Binding-site contacts:
Ligand atom C1 contacts residue MET114 of chain 1.B at 3.9 Å (hydrophobic).
Ligand atom C13 contacts residue MET78 of chain 1.B at 3.9 Å (hydrophobic).
Ligand atom C21 contacts residue LEU280 of chain 1.B at 3.8 Å (hydrophobic).
Ligand atom C16 contacts residue PHE362 of chain 1.B at 3.5 Å (hydrophobic).
Ligand atom O11 contacts residue ALA281 of chain 1.B at 3.3 Å.
Ligand atom O5 contacts residue PHE362 of chain 1.B at 3.4 Å.
Ligand atom O10 contacts residue ILE85 of chain 1.B at 3.1 Å.
Ligand atom C18 contacts residue PHE362 of chain 1.B at 4.0 Å (hydrophobic).
Ligand atom O10 contacts residue PHE362 of chain 1.B at 3.6 Å.
Ligand atom O4 contacts residue ARG92 of chain 1.B at 3.9 Å.
Ligand atom C24 contacts residue PHE362 of chain 1.B at 3.5 Å (hydrophobic).
Ligand atom C19 contacts residue PHE362 of chain 1.B at 3.8 Å (hydrophobic).
Ligand atom O5 contacts residue THR110 of chain 1.B at 2.7 Å (h-bond).
Ligand atom C12 contacts residue PHE111 of chain 1.B at 3.9 Å (hydrophobic).
Ligand atom C8 contacts residue THR110 of chain 1.B at 3.7 Å.
Ligand atom C15 contacts residue PHE21 of chain 1.B at 3.9 Å (hydrophobic).
Ligand atom C18 contacts residue ILE85 of chain 1.B at 3.7 Å (hydrophobic).
Ligand atom O1 contacts residue GLY113 of chain 1.B at 3.6 Å.
Ligand atom C11 contacts residue PHE111 of chain 1.B at 3.8 Å (hydrophobic).
Ligand atom O11 contacts residue ALA86 of chain 1.B at 3.4 Å.
Ligand atom O9 contacts residue PHE21 of chain 1.B at 3.9 Å.
Ligand atom O5 contacts residue ARG92 of chain 1.B at 4.0 Å.
Ligand atom C22 contacts residue ALA86 of chain 1.B at 3.7 Å (hydrophobic).
Ligand atom C23 contacts residue PHE362 of chain 1.B at 3.9 Å (hydrophobic).
Ligand atom C23 contacts residue ALA89 of chain 1.B at 3.9 Å (hydrophobic).
Ligand atom C1 contacts residue GLY113 of chain 1.B at 3.6 Å.
Ligand atom C11 contacts residue MET114 of chain 1.B at 4.0 Å (hydrophobic).
Ligand atom C7 contacts residue ARG92 of chain 1.B at 3.9 Å.
Ligand atom C17 contacts residue PHE362 of chain 1.B at 3.7 Å (hydrophobic).
Ligand atom C10 contacts residue THR110 of chain 1.B at 4.0 Å.
Ligand atom C17 contacts residue ILE85 of chain 1.B at 3.7 Å (hydrophobic).
Ligand atom C15 contacts residue ILE82 of chain 1.B at 4.0 Å (hydrophobic).
Ligand atom O8 contacts residue MET114 of chain 1.B at 3.2 Å.
Ligand atom O6 contacts residue THR110 of chain 1.B at 3.3 Å (h-bond).
Ligand atom O14 contacts residue ILE85 of chain 1.B at 3.4 Å.
Ligand atom O9 contacts residue LEU142 of chain 1.B at 3.7 Å.
Ligand atom C8 contacts residue ARG92 of chain 1.B at 3.7 Å.
Ligand atom C23 contacts residue ALA86 of chain 1.B at 3.6 Å (hydrophobic).
Ligand atom C12 contacts residue MET114 of chain 1.B at 4.0 Å (hydrophobic).
Ligand atom O8 contacts residue PHE111 of chain 1.B at 3.6 Å.

A protein and the small-molecule ligand that binds it are described below.
Small molecule (SMILES): C[C@@H]1O[C@@H](O[C@H]2[C@H](Oc3cc(O)c4c(c3)O[C@H](c3ccc(O)cc3)CC4=O)O[C@H](CO)[C@@H](O)[C@@H]2O)[C@H](O)[C@H](O)[C@H]1O

Sequence of chain 1.B:
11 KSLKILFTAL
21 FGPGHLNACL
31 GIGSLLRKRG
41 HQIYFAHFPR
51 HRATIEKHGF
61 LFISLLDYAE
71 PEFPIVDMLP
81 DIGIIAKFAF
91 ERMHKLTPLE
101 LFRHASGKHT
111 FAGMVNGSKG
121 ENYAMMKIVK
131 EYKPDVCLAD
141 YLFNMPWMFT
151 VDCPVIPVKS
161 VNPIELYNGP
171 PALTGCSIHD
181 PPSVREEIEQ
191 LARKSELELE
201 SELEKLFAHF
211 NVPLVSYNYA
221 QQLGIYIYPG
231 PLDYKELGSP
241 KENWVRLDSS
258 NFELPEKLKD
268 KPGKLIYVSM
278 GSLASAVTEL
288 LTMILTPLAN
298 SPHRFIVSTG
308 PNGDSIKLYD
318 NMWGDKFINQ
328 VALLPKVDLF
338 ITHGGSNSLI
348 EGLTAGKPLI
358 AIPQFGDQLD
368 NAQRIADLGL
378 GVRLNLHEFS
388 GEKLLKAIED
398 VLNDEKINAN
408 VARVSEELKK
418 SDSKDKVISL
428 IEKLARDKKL